Binding-site contacts:
Ligand atom C11 contacts residue ALA337 of chain 1.C at 3.4 Å (hydrophobic).
Ligand atom O10 contacts residue TYR196 of chain 1.C at 2.8 Å (h-bond).
Ligand atom C27 contacts residue TYR93 of chain 1.D at 3.6 Å (hydrophobic).
Ligand atom C18 contacts residue TYR164 of chain 1.C at 3.7 Å (hydrophobic).
Ligand atom N23 contacts residue LYS102 of chain 1.C at 3.8 Å.
Ligand atom C28 contacts residue PLP1 of chain 1.J at 3.6 Å.
Ligand atom C25 contacts residue THR263 of chain 1.C at 3.8 Å.
Ligand atom F21 contacts residue GLN237 of chain 1.C at 3.6 Å.
Ligand atom N9 contacts residue TYR196 of chain 1.C at 3.6 Å.
Ligand atom F20 contacts residue GLN247 of chain 1.C at 2.9 Å.
Ligand atom C7 contacts residue VAL178 of chain 1.D at 3.5 Å (hydrophobic).
Ligand atom F20 contacts residue GLN246 of chain 1.C at 3.5 Å.
Ligand atom C27 contacts residue PHE52 of chain 1.C at 3.4 Å (hydrophobic).
Ligand atom C12 contacts residue ALA337 of chain 1.C at 3.4 Å (hydrophobic).
Ligand atom C26 contacts residue VAL178 of chain 1.D at 3.2 Å (hydrophobic).
Ligand atom C18 contacts residue ALA337 of chain 1.C at 3.4 Å (hydrophobic).
Ligand atom F13 contacts residue TYR196 of chain 1.C at 3.6 Å.
Ligand atom N23 contacts residue TYR164 of chain 1.C at 2.9 Å.
Ligand atom N23 contacts residue ALA337 of chain 1.C at 3.5 Å.
Ligand atom C12 contacts residue PHE52 of chain 1.C at 3.4 Å (hydrophobic).
Ligand atom O8 contacts residue GLY177 of chain 1.D at 3.5 Å.
Ligand atom O8 contacts residue VAL178 of chain 1.D at 2.9 Å (h-bond).
Ligand atom C26 contacts residue TYR93 of chain 1.D at 3.7 Å (hydrophobic).
Ligand atom C28 contacts residue THR263 of chain 1.C at 3.6 Å.
Ligand atom F13 contacts residue PHE52 of chain 1.C at 3.8 Å.
Ligand atom C27 contacts residue ARG166 of chain 1.C at 3.6 Å.
Ligand atom F21 contacts residue VAL178 of chain 1.D at 3.2 Å.
Ligand atom C28 contacts residue LYS225 of chain 1.C at 3.8 Å.
Ligand atom C6 contacts residue PHE52 of chain 1.C at 3.7 Å (hydrophobic).
Ligand atom C15 contacts residue ALA337 of chain 1.C at 3.1 Å (hydrophobic).
Ligand atom N9 contacts residue GLN247 of chain 1.C at 3.1 Å (h-bond).
Ligand atom F20 contacts residue GLN237 of chain 1.C at 3.3 Å.
Ligand atom N23 contacts residue PHE52 of chain 1.C at 3.3 Å.
Ligand atom C27 contacts residue LEU176 of chain 1.D at 3.7 Å (hydrophobic).
Ligand atom C3 contacts residue VAL178 of chain 1.D at 3.8 Å (hydrophobic).
Ligand atom C15 contacts residue PHE52 of chain 1.C at 3.3 Å (hydrophobic).
Ligand atom C18 contacts residue PHE52 of chain 1.C at 3.1 Å (hydrophobic).
Ligand atom C4 contacts residue TYR196 of chain 1.C at 3.5 Å (hydrophobic).
Ligand atom C29 contacts residue PHE98 of chain 1.C at 3.7 Å (hydrophobic).
Ligand atom C25 contacts residue PLP1 of chain 1.J at 3.8 Å.

The small molecule below binds the protein below.
Small molecule (SMILES): Cc1ccccc1Oc1cc(-n2c(=O)cc(C(F)(F)F)[nH]c2=O)c(F)cc1C#N

Sequence of chain 1.C:
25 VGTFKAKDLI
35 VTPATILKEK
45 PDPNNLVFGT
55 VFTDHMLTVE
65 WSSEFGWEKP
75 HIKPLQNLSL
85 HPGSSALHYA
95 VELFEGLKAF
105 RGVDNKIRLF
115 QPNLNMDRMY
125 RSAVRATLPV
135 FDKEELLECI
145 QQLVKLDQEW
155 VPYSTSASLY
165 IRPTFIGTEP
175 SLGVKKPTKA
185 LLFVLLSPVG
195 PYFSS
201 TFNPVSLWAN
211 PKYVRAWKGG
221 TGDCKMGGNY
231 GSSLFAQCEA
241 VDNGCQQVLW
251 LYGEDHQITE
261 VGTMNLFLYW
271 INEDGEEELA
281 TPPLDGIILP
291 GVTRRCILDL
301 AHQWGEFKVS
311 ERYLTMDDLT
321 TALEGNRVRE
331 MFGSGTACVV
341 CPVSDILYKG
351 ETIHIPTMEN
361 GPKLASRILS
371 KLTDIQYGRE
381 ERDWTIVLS

Sequence of chain 1.D:
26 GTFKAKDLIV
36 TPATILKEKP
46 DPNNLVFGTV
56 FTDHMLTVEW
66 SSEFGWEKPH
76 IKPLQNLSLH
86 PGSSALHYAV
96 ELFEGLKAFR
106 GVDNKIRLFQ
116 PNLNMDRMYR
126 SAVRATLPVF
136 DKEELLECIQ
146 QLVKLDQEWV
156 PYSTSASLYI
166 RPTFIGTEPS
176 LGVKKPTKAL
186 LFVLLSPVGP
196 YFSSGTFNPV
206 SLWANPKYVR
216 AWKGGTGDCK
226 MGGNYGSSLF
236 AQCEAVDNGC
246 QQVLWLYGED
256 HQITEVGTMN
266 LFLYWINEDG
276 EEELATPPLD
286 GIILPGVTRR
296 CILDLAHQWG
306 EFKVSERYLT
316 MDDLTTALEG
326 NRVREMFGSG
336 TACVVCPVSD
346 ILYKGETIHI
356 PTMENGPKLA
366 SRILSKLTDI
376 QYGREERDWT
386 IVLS